Sequence of chain 1.C:
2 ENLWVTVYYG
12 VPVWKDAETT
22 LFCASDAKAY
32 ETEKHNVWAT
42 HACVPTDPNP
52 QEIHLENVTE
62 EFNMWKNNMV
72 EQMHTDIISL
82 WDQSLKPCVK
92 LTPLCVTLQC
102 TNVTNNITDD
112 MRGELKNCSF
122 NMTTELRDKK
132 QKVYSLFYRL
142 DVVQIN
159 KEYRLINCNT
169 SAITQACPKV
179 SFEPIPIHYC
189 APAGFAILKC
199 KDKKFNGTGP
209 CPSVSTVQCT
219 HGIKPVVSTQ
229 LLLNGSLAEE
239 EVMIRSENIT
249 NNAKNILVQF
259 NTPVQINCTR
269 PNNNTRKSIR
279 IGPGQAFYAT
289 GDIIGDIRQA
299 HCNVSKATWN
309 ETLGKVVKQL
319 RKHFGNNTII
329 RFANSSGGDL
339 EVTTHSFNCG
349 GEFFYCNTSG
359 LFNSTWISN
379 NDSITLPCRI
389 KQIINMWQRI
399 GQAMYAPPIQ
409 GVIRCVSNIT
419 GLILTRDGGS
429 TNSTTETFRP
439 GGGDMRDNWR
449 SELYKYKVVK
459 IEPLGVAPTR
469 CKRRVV

Binding-site contacts:
Ligand atom O3 contacts residue GLN263 of chain 1.C at 4.0 Å.
Ligand atom C7 contacts residue ASN265 of chain 1.C at 3.4 Å.
Ligand atom C8 contacts residue VAL302 of chain 1.C at 4.5 Å (hydrophobic).
Ligand atom O5 contacts residue ARG412 of chain 1.C at 3.2 Å (salt-bridge).
Ligand atom C8 contacts residue ASN301 of chain 1.C at 4.4 Å.
Ligand atom C4 contacts residue GLN263 of chain 1.C at 4.3 Å.
Ligand atom C5 contacts residue ASN265 of chain 1.C at 3.6 Å.
Ligand atom C1 contacts residue ASN265 of chain 1.C at 1.4 Å.
Ligand atom C8 contacts residue ASN265 of chain 1.C at 4.5 Å.
Ligand atom N2 contacts residue ASN265 of chain 1.C at 2.9 Å (h-bond).
Ligand atom O5 contacts residue ASN265 of chain 1.C at 2.4 Å (h-bond).
Ligand atom C3 contacts residue ASN265 of chain 1.C at 3.8 Å.
Ligand atom O7 contacts residue ASN265 of chain 1.C at 3.6 Å (h-bond).
Ligand atom C1 contacts residue ARG412 of chain 1.C at 4.0 Å.
Ligand atom C7 contacts residue GLN263 of chain 1.C at 4.2 Å.
Ligand atom C1 contacts residue GLN263 of chain 1.C at 3.6 Å.
Ligand atom C8 contacts residue GLN263 of chain 1.C at 3.5 Å.
Ligand atom N2 contacts residue GLN263 of chain 1.C at 3.1 Å (h-bond).
Ligand atom O6 contacts residue ASN265 of chain 1.C at 4.5 Å.
Ligand atom O6 contacts residue ARG412 of chain 1.C at 2.7 Å (salt-bridge).
Ligand atom C2 contacts residue GLN263 of chain 1.C at 3.5 Å.
Ligand atom C8 contacts residue SER303 of chain 1.C at 4.2 Å.
Ligand atom C2 contacts residue ASN265 of chain 1.C at 2.5 Å.
Ligand atom C5 contacts residue ARG412 of chain 1.C at 4.2 Å.
Ligand atom C4 contacts residue ASN265 of chain 1.C at 4.2 Å.
Ligand atom C6 contacts residue ARG412 of chain 1.C at 3.9 Å.
Ligand atom C3 contacts residue GLN263 of chain 1.C at 3.2 Å.
Ligand atom C5 contacts residue GLN263 of chain 1.C at 4.4 Å.

The protein below binds the small molecule below.
Small molecule (SMILES): CC(=O)N[C@H]1[C@H](O[C@H]2[C@H](O)[C@@H](NC(C)=O)CO[C@@H]2CO)O[C@H](CO)[C@@H](O)[C@@H]1O